Sequence of chain 1.A:
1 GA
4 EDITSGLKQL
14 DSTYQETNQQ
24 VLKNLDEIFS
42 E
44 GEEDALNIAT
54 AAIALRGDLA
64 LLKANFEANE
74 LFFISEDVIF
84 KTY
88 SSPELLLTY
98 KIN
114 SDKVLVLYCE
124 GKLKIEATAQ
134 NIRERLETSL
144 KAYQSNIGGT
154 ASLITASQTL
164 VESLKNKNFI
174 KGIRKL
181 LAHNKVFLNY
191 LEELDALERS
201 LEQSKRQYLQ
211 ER

The protein below binds the small molecule below.
Small molecule (SMILES): C[C@H](O)[C@@H](C)O

Binding-site contacts:
Ligand atom C05 contacts residue ILE173 of chain 1.A at 4.2 Å (hydrophobic).
Ligand atom C01 contacts residue LYS174 of chain 1.A at 4.4 Å.
Ligand atom O6 contacts residue LYS170 of chain 1.A at 4.2 Å.
Ligand atom C01 contacts residue LYS170 of chain 1.A at 3.5 Å.
Ligand atom C03 contacts residue ILE173 of chain 1.A at 4.0 Å (hydrophobic).
Ligand atom C01 contacts residue ILE173 of chain 1.A at 3.9 Å (hydrophobic).
Ligand atom O06 contacts residue LYS174 of chain 1.A at 4.1 Å.
Ligand atom O06 contacts residue LYS170 of chain 1.A at 4.5 Å.
Ligand atom C03 contacts residue LYS174 of chain 1.A at 4.0 Å.